Binding-site contacts:
Ligand atom C7 contacts residue VAL135 of chain 2.A at 4.5 Å (hydrophobic).
Ligand atom C3 contacts residue TYR166 of chain 2.A at 3.9 Å (hydrophobic).
Ligand atom C8 contacts residue VAL135 of chain 2.A at 4.2 Å (hydrophobic).
Ligand atom C7 contacts residue ASN149 of chain 2.A at 3.8 Å.
Ligand atom O4 contacts residue TYR166 of chain 2.A at 4.1 Å.
Ligand atom O7 contacts residue ASN149 of chain 2.A at 4.2 Å.
Ligand atom C4 contacts residue ASN149 of chain 2.A at 4.4 Å.
Ligand atom C2 contacts residue THR136 of chain 2.A at 4.5 Å.
Ligand atom C8 contacts residue ASP313 of chain 2.A at 3.9 Å.
Ligand atom O7 contacts residue THR136 of chain 2.A at 3.3 Å (h-bond).
Ligand atom N2 contacts residue TYR166 of chain 2.A at 4.0 Å.
Ligand atom O7 contacts residue VAL135 of chain 2.A at 4.1 Å.
Ligand atom C7 contacts residue TYR166 of chain 2.A at 4.0 Å (hydrophobic).
Ligand atom C5 contacts residue ASN149 of chain 2.A at 3.8 Å.
Ligand atom C2 contacts residue ASN149 of chain 2.A at 2.5 Å.
Ligand atom C1 contacts residue ASN149 of chain 2.A at 1.5 Å.
Ligand atom O5 contacts residue ASN149 of chain 2.A at 2.4 Å (h-bond).
Ligand atom N2 contacts residue ASN149 of chain 2.A at 3.0 Å (h-bond).
Ligand atom C3 contacts residue ASN149 of chain 2.A at 3.9 Å.
Ligand atom C7 contacts residue THR136 of chain 2.A at 4.5 Å.
Ligand atom C7 contacts residue LEU168 of chain 2.A at 4.5 Å (hydrophobic).
Ligand atom O7 contacts residue TYR166 of chain 2.A at 3.6 Å.
Ligand atom C8 contacts residue TYR166 of chain 2.A at 3.9 Å (hydrophobic).
Ligand atom C2 contacts residue TYR166 of chain 2.A at 4.3 Å (hydrophobic).
Ligand atom C8 contacts residue GLY312 of chain 2.A at 3.9 Å.
Ligand atom C8 contacts residue LEU168 of chain 2.A at 3.7 Å (hydrophobic).
Ligand atom C1 contacts residue TYR166 of chain 2.A at 4.0 Å (hydrophobic).
Ligand atom O3 contacts residue TYR166 of chain 2.A at 4.5 Å.

The small molecule below binds the protein below.
Small molecule (SMILES): CC(=O)N[C@H]1[C@H](O[C@H]2[C@H](O)[C@@H](NC(C)=O)CO[C@@H]2CO)O[C@H](CO)[C@@H](O)[C@@H]1O

Sequence of chain 2.A:
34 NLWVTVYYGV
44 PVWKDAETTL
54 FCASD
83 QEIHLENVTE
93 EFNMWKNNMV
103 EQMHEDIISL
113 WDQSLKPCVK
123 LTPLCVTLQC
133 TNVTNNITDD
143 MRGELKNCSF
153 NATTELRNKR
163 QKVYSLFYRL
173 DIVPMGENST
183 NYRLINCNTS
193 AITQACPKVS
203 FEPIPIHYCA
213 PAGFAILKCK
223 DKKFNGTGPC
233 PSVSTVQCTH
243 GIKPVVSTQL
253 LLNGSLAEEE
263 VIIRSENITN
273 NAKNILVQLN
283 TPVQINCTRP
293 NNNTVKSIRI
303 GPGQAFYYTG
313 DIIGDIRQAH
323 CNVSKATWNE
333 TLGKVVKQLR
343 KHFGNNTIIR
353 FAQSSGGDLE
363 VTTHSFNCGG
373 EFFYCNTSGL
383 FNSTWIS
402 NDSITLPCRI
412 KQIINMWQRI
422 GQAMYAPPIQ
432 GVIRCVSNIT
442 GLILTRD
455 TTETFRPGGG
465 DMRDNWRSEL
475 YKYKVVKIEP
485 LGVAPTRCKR